Binding-site contacts:
Ligand atom O7 contacts residue ASN654 of chain 1.B at 3.6 Å (h-bond).
Ligand atom C5 contacts residue ASN654 of chain 1.B at 3.6 Å.
Ligand atom O6 contacts residue ASN654 of chain 1.B at 4.5 Å.
Ligand atom C7 contacts residue TYR652 of chain 1.B at 4.0 Å (hydrophobic).
Ligand atom O7 contacts residue TYR652 of chain 1.B at 4.2 Å.
Ligand atom C8 contacts residue TYR652 of chain 1.B at 3.5 Å (hydrophobic).
Ligand atom C4 contacts residue ASN654 of chain 1.B at 4.3 Å.
Ligand atom C7 contacts residue ASN654 of chain 1.B at 3.2 Å.
Ligand atom C1 contacts residue ASN654 of chain 1.B at 1.4 Å.
Ligand atom C2 contacts residue ASN654 of chain 1.B at 2.6 Å.
Ligand atom O5 contacts residue ASN654 of chain 1.B at 2.4 Å (h-bond).
Ligand atom C3 contacts residue ASN654 of chain 1.B at 3.9 Å.
Ligand atom C8 contacts residue ASN654 of chain 1.B at 4.0 Å.
Ligand atom N2 contacts residue ASN654 of chain 1.B at 2.9 Å (h-bond).

A protein and the small-molecule ligand that binds it are described below.
Small molecule (SMILES): CC(=O)N[C@@H]1[C@@H](O)[C@H](O)[C@@H](CO)O[C@H]1O

Sequence of chain 1.B:
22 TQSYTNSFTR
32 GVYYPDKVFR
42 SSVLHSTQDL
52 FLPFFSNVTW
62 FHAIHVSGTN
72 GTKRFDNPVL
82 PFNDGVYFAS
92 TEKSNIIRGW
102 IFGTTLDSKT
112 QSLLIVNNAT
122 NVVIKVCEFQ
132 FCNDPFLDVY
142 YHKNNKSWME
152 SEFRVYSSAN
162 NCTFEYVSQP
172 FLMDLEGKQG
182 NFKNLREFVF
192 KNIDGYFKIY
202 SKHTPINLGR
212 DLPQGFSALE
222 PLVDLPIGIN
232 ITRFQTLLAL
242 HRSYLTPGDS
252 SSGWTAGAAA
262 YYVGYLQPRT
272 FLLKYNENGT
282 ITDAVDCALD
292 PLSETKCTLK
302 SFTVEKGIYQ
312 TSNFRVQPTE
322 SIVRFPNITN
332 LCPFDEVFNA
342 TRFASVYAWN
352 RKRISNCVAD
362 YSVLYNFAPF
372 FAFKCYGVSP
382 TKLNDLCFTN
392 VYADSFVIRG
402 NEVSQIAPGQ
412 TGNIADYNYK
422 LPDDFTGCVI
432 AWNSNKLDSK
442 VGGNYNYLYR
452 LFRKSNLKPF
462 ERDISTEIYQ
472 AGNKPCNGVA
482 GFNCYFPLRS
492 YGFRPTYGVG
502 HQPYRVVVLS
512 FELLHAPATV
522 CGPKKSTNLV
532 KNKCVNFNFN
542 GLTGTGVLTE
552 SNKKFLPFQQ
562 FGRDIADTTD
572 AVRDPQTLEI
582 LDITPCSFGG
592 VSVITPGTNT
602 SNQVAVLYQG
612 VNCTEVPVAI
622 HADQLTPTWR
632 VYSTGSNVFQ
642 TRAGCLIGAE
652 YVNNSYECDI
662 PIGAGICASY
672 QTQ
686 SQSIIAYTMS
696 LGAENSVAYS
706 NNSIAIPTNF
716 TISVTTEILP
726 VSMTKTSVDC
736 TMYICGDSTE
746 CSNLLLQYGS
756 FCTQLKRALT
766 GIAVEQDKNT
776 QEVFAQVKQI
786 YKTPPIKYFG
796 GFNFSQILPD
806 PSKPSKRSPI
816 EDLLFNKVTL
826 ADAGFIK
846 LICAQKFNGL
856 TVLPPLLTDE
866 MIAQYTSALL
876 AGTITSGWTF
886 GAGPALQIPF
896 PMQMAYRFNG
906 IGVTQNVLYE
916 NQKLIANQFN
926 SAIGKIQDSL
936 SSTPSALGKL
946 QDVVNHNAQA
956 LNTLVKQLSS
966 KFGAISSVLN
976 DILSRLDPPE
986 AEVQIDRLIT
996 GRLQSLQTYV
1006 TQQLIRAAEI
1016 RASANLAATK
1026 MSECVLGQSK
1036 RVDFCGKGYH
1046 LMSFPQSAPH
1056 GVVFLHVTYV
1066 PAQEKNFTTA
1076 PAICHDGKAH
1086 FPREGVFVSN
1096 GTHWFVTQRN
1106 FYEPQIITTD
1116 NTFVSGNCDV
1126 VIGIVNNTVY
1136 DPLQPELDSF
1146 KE